This small molecule binds to this protein.
Small molecule (SMILES): CC(=O)N[C@@H]1[C@@H](O)[C@H](O)[C@@H](CO)O[C@H]1O

Binding-site contacts:
Ligand atom N2 contacts residue SER572 of chain 1.C at 4.1 Å.
Ligand atom N2 contacts residue GLY571 of chain 1.C at 4.2 Å.
Ligand atom C8 contacts residue ASN570 of chain 1.C at 4.4 Å.
Ligand atom C7 contacts residue GLY571 of chain 1.C at 3.8 Å.
Ligand atom C7 contacts residue SER572 of chain 1.C at 4.2 Å.
Ligand atom C8 contacts residue GLY571 of chain 1.C at 3.4 Å.
Ligand atom C1 contacts residue ASN570 of chain 1.C at 1.4 Å.
Ligand atom C4 contacts residue ASN570 of chain 1.C at 4.2 Å.
Ligand atom N2 contacts residue ASN570 of chain 1.C at 2.9 Å (h-bond).
Ligand atom C5 contacts residue ASN570 of chain 1.C at 3.6 Å.
Ligand atom C8 contacts residue SER572 of chain 1.C at 3.6 Å.
Ligand atom O5 contacts residue ASN570 of chain 1.C at 2.4 Å (h-bond).
Ligand atom O7 contacts residue ASN570 of chain 1.C at 2.9 Å (h-bond).
Ligand atom C7 contacts residue ASN570 of chain 1.C at 3.2 Å.
Ligand atom C2 contacts residue ASN570 of chain 1.C at 2.5 Å.
Ligand atom O7 contacts residue GLY571 of chain 1.C at 4.0 Å.
Ligand atom C3 contacts residue ASN570 of chain 1.C at 3.8 Å.

Sequence of chain 1.C:
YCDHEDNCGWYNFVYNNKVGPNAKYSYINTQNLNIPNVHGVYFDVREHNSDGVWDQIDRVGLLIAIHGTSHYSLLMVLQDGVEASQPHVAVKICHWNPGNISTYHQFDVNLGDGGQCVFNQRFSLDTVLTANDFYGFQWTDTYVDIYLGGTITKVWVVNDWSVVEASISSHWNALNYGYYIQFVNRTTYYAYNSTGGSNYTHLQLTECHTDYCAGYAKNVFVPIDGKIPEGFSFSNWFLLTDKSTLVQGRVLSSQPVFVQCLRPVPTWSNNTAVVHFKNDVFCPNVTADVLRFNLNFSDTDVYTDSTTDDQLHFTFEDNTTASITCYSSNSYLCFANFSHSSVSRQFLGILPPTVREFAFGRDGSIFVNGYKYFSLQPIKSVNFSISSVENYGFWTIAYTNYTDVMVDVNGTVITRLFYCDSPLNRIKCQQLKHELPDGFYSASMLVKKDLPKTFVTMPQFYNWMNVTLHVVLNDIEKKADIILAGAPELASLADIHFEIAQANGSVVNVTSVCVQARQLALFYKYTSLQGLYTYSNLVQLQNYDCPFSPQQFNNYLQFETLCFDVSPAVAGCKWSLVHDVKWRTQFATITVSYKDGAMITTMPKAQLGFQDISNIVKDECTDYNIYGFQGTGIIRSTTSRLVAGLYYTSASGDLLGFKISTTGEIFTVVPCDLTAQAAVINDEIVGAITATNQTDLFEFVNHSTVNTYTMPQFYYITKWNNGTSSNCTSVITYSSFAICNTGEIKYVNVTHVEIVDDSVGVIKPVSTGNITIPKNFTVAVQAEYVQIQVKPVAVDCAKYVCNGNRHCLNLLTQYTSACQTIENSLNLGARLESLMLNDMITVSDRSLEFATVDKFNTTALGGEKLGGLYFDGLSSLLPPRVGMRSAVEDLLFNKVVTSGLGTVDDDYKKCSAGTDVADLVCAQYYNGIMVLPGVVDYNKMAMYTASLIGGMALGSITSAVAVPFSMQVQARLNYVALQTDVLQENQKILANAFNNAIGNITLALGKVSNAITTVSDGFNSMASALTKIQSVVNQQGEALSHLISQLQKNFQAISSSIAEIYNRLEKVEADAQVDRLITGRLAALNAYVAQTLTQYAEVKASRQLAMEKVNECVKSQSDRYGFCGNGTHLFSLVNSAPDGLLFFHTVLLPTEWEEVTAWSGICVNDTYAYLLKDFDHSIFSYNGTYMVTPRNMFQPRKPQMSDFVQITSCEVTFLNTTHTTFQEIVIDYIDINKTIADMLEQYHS